A small-molecule ligand and the protein it binds are described below.
Small molecule (SMILES): CC(=O)N[C@H]1[C@H](O[C@H]2[C@H](O)[C@@H](NC(C)=O)CO[C@@H]2CO[C@@H]2O[C@@H](C)[C@@H](O)[C@@H](O)[C@@H]2O)O[C@H](CO)[C@@H](O[C@@H]2O[C@H](CO)[C@@H](O)[C@H](O)[C@@H]2O)[C@@H]1O

Binding-site contacts:
Ligand atom O3 contacts residue SER159 of chain 1.B at 3.3 Å (h-bond).
Ligand atom C1 contacts residue TYR157 of chain 1.B at 4.1 Å (hydrophobic).
Ligand atom O3 contacts residue TYR157 of chain 1.B at 4.0 Å.
Ligand atom C1 contacts residue CYS158 of chain 1.B at 4.4 Å (hydrophobic).
Ligand atom C6 contacts residue TYR157 of chain 1.B at 4.3 Å (hydrophobic).
Ligand atom C3 contacts residue ASN181 of chain 1.B at 3.7 Å.
Ligand atom N2 contacts residue CYS182 of chain 1.B at 3.7 Å.
Ligand atom C1 contacts residue TYR157 of chain 1.B at 3.8 Å (hydrophobic).
Ligand atom C2 contacts residue TYR157 of chain 1.B at 4.2 Å (hydrophobic).
Ligand atom C5 contacts residue SER159 of chain 1.B at 4.3 Å.
Ligand atom C5 contacts residue SER159 of chain 1.B at 4.5 Å.
Ligand atom C5 contacts residue ASN181 of chain 1.B at 3.7 Å.
Ligand atom C3 contacts residue TYR157 of chain 1.B at 4.1 Å (hydrophobic).
Ligand atom C2 contacts residue ASN181 of chain 1.B at 2.5 Å.
Ligand atom O4 contacts residue TYR157 of chain 1.B at 4.1 Å.
Ligand atom O3 contacts residue GLY161 of chain 1.B at 3.8 Å.
Ligand atom O6 contacts residue SER159 of chain 1.B at 4.5 Å.
Ligand atom O5 contacts residue ASN181 of chain 1.B at 2.4 Å (h-bond).
Ligand atom O7 contacts residue ASN181 of chain 1.B at 2.7 Å (h-bond).
Ligand atom C1 contacts residue ASN181 of chain 1.B at 1.5 Å.
Ligand atom C3 contacts residue TYR157 of chain 1.B at 3.5 Å (hydrophobic).
Ligand atom N2 contacts residue ASN181 of chain 1.B at 2.8 Å (h-bond).
Ligand atom C1 contacts residue SER159 of chain 1.B at 4.0 Å.
Ligand atom C7 contacts residue ASN181 of chain 1.B at 3.1 Å.
Ligand atom C4 contacts residue SER159 of chain 1.B at 3.4 Å.
Ligand atom C7 contacts residue CYS182 of chain 1.B at 4.3 Å (hydrophobic).
Ligand atom N2 contacts residue TYR157 of chain 1.B at 4.0 Å.
Ligand atom O7 contacts residue PHE185 of chain 1.B at 4.1 Å.
Ligand atom O5 contacts residue SER159 of chain 1.B at 4.4 Å.
Ligand atom C4 contacts residue TYR157 of chain 1.B at 3.4 Å (hydrophobic).
Ligand atom O5 contacts residue TYR157 of chain 1.B at 3.7 Å.
Ligand atom C2 contacts residue TYR157 of chain 1.B at 3.9 Å (hydrophobic).
Ligand atom C3 contacts residue SER159 of chain 1.B at 3.2 Å.
Ligand atom C5 contacts residue TYR157 of chain 1.B at 4.0 Å (hydrophobic).
Ligand atom C4 contacts residue ASN181 of chain 1.B at 4.3 Å.

Sequence of chain 1.B:
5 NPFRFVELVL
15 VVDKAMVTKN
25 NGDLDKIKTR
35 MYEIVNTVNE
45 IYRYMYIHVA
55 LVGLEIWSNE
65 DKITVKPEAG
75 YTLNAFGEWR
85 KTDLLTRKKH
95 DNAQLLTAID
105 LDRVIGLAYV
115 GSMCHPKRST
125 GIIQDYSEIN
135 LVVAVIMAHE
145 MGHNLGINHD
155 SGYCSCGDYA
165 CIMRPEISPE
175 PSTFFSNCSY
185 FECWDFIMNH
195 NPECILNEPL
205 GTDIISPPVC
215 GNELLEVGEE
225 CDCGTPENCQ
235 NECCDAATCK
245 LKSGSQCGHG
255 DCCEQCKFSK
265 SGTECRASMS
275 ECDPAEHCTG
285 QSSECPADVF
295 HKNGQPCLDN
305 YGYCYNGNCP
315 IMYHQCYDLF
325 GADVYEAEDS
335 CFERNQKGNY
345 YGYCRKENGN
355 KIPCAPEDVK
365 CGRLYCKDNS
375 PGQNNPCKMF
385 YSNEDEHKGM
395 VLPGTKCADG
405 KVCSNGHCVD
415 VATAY